Sequence of chain 1.A:
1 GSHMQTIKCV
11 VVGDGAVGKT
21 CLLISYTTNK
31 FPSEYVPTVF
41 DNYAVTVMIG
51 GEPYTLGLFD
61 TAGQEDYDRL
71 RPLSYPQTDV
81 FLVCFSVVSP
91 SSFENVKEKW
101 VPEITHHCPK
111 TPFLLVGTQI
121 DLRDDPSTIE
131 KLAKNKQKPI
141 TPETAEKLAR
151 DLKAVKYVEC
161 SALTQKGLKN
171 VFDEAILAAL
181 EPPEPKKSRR

This protein binds this small molecule.
Small molecule (SMILES): C/C=C(\C)CC/C=C(\C)CC/C=C(\C)CCC=C(C)C

Sequence of chain 1.B:
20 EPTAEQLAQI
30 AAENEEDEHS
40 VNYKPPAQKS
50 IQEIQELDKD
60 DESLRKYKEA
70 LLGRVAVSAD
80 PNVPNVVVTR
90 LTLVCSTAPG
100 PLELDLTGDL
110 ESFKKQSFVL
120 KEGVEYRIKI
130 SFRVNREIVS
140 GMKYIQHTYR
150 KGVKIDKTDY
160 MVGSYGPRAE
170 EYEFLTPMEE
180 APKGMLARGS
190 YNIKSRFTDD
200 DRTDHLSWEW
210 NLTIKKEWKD

Binding-site contacts:
Ligand atom C9 contacts residue THR147 of chain 1.B at 4.1 Å.
Ligand atom C13 contacts residue TYR125 of chain 1.B at 3.8 Å (hydrophobic).
Ligand atom C1 contacts residue CMT191 of chain 1.A at 1.8 Å.
Ligand atom C8 contacts residue THR147 of chain 1.B at 4.0 Å.
Ligand atom C19 contacts residue TRP209 of chain 1.B at 4.2 Å (hydrophobic).
Ligand atom C20 contacts residue TRP209 of chain 1.B at 4.1 Å (hydrophobic).
Ligand atom C17 contacts residue TRP209 of chain 1.B at 3.7 Å (hydrophobic).
Ligand atom C9 contacts residue ARG189 of chain 1.A at 3.5 Å.
Ligand atom C20 contacts residue LEU92 of chain 1.B at 4.0 Å (hydrophobic).
Ligand atom C15 contacts residue TRP209 of chain 1.B at 3.6 Å (hydrophobic).
Ligand atom C15 contacts residue LEU211 of chain 1.B at 4.2 Å (hydrophobic).
Ligand atom C11 contacts residue GLN145 of chain 1.B at 4.1 Å.
Ligand atom C13 contacts residue GLN145 of chain 1.B at 3.7 Å.
Ligand atom C20 contacts residue PHE117 of chain 1.B at 4.1 Å (hydrophobic).
Ligand atom C14 contacts residue TYR125 of chain 1.B at 3.1 Å (hydrophobic).
Ligand atom C7 contacts residue THR147 of chain 1.B at 3.7 Å.
Ligand atom C9 contacts residue ASP155 of chain 1.B at 3.4 Å.
Ligand atom C12 contacts residue TYR125 of chain 1.B at 4.0 Å (hydrophobic).
Ligand atom C2 contacts residue CMT191 of chain 1.A at 3.3 Å.
Ligand atom C12 contacts residue LEU211 of chain 1.B at 3.5 Å (hydrophobic).
Ligand atom C19 contacts residue LEU90 of chain 1.B at 3.6 Å (hydrophobic).
Ligand atom C1 contacts residue ARG189 of chain 1.A at 2.9 Å.
Ligand atom C1 contacts residue ILE29 of chain 1.B at 3.6 Å (hydrophobic).
Ligand atom C5 contacts residue PRO181 of chain 1.B at 4.1 Å (hydrophobic).
Ligand atom C18 contacts residue TRP209 of chain 1.B at 3.8 Å (hydrophobic).
Ligand atom C16 contacts residue TYR125 of chain 1.B at 4.1 Å (hydrophobic).
Ligand atom C15 contacts residue GLN145 of chain 1.B at 3.9 Å.
Ligand atom C16 contacts residue TRP209 of chain 1.B at 4.0 Å (hydrophobic).
Ligand atom C6 contacts residue THR147 of chain 1.B at 4.1 Å.
Ligand atom C14 contacts residue ARG189 of chain 1.A at 3.1 Å.
Ligand atom C2 contacts residue ARG189 of chain 1.A at 3.1 Å.
Ligand atom C1 contacts residue ARG190 of chain 1.A at 4.0 Å.
Ligand atom C11 contacts residue ARG189 of chain 1.A at 3.3 Å.
Ligand atom C5 contacts residue TYR190 of chain 1.B at 3.9 Å (hydrophobic).
Ligand atom C14 contacts residue GLN145 of chain 1.B at 3.1 Å.
Ligand atom C17 contacts residue LEU92 of chain 1.B at 4.1 Å (hydrophobic).
Ligand atom C18 contacts residue LEU92 of chain 1.B at 4.1 Å (hydrophobic).
Ligand atom C5 contacts residue ILE154 of chain 1.B at 4.1 Å (hydrophobic).
Ligand atom C4 contacts residue ALA186 of chain 1.B at 3.3 Å (hydrophobic).
Ligand atom C11 contacts residue TYR125 of chain 1.B at 3.8 Å (hydrophobic).